Binding-site contacts:
Ligand atom CB contacts residue TYR48 of chain 1.I at 3.7 Å (hydrophobic).
Ligand atom CAE contacts residue TYR48 of chain 1.I at 3.7 Å (hydrophobic).
Ligand atom N contacts residue TYR48 of chain 1.I at 3.6 Å (h-bond).
Ligand atom CG contacts residue HIS65 of chain 1.I at 3.7 Å.
Ligand atom CAG contacts residue ILE59 of chain 1.I at 3.3 Å (hydrophobic).
Ligand atom OAD contacts residue PRO49 of chain 1.I at 3.2 Å.
Ligand atom OD1 contacts residue HIS65 of chain 1.I at 2.6 Å (h-bond).
Ligand atom NAQ contacts residue PHE41 of chain 1.I at 3.6 Å.
Ligand atom C contacts residue TYR48 of chain 1.I at 3.4 Å (hydrophobic).
Ligand atom CAE contacts residue HIS60 of chain 1.I at 3.6 Å.
Ligand atom CAU contacts residue TYR62 of chain 1.I at 3.8 Å (hydrophobic).
Ligand atom OD1 contacts residue TYR62 of chain 1.I at 3.8 Å.
Ligand atom CAK contacts residue TYR62 of chain 1.I at 3.6 Å (hydrophobic).
Ligand atom OAB contacts residue TYR62 of chain 1.I at 3.5 Å.
Ligand atom CB contacts residue HIS60 of chain 1.I at 3.1 Å.
Ligand atom NBB contacts residue PRO49 of chain 1.I at 3.5 Å.
Ligand atom C contacts residue HIS60 of chain 1.I at 3.4 Å.
Ligand atom OAT contacts residue HIS65 of chain 1.I at 3.5 Å.
Ligand atom OAD contacts residue TYR48 of chain 1.I at 3.4 Å.
Ligand atom CB contacts residue TRP67 of chain 1.I at 3.5 Å (hydrophobic).
Ligand atom CAA contacts residue TYR62 of chain 1.I at 3.5 Å (hydrophobic).
Ligand atom CG contacts residue TRP67 of chain 1.I at 3.5 Å (hydrophobic).
Ligand atom OAD contacts residue ARG57 of chain 1.I at 3.4 Å (salt-bridge).
Ligand atom OD1 contacts residue SER61 of chain 1.I at 2.5 Å (h-bond).
Ligand atom OAS contacts residue PRO49 of chain 1.I at 3.7 Å.
Ligand atom OAS contacts residue ARG57 of chain 1.I at 3.2 Å (salt-bridge).
Ligand atom OAS contacts residue ILE59 of chain 1.I at 3.8 Å.
Ligand atom OAT contacts residue PHE41 of chain 1.I at 3.3 Å.
Ligand atom CD2 contacts residue TRP38 of chain 1.I at 3.5 Å (hydrophobic).
Ligand atom CAG contacts residue TYR48 of chain 1.I at 3.6 Å (hydrophobic).
Ligand atom CAY contacts residue ILE59 of chain 1.I at 3.6 Å (hydrophobic).
Ligand atom CD2 contacts residue TYR48 of chain 1.I at 3.4 Å (hydrophobic).
Ligand atom CAL contacts residue HIS60 of chain 1.I at 3.8 Å.
Ligand atom CG contacts residue SER61 of chain 1.I at 3.5 Å.
Ligand atom CAW contacts residue TYR62 of chain 1.I at 3.6 Å (hydrophobic).
Ligand atom CA contacts residue HIS60 of chain 1.I at 3.1 Å.
Ligand atom NBB contacts residue ILE59 of chain 1.I at 3.5 Å.
Ligand atom O contacts residue TYR48 of chain 1.I at 2.5 Å (h-bond).
Ligand atom CAY contacts residue TYR48 of chain 1.I at 3.6 Å (hydrophobic).
Ligand atom NAR contacts residue HIS60 of chain 1.I at 2.7 Å (h-bond).

Sequence of chain 1.I:
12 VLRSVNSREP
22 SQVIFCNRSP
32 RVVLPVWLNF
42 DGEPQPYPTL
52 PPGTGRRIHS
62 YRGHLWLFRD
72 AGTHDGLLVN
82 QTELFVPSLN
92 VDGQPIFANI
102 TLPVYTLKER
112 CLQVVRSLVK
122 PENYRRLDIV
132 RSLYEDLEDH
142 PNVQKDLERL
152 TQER

A protein and the small-molecule ligand that binds it are described below.
Small molecule (SMILES): Cc1cc(CC(=O)N2C[C@H](O)C[C@H]2C(=O)NCc2ccc(N(O)O)cc2)on1